Binding-site contacts:
Ligand atom O contacts residue PHE166 of chain 1.A at 4.3 Å.
Ligand atom C contacts residue GLN1552 of chain 1.A at 4.2 Å.
Ligand atom CA contacts residue PHE166 of chain 1.A at 3.8 Å (hydrophobic).
Ligand atom CB contacts residue GLN1552 of chain 1.A at 3.2 Å.
Ligand atom N contacts residue PHE166 of chain 1.A at 3.5 Å (h-bond).
Ligand atom C contacts residue PHE166 of chain 1.A at 3.7 Å (hydrophobic).
Ligand atom CA contacts residue GLN1552 of chain 1.A at 4.3 Å.
Ligand atom O contacts residue GLN1552 of chain 1.A at 4.5 Å.

Sequence of chain 1.A:
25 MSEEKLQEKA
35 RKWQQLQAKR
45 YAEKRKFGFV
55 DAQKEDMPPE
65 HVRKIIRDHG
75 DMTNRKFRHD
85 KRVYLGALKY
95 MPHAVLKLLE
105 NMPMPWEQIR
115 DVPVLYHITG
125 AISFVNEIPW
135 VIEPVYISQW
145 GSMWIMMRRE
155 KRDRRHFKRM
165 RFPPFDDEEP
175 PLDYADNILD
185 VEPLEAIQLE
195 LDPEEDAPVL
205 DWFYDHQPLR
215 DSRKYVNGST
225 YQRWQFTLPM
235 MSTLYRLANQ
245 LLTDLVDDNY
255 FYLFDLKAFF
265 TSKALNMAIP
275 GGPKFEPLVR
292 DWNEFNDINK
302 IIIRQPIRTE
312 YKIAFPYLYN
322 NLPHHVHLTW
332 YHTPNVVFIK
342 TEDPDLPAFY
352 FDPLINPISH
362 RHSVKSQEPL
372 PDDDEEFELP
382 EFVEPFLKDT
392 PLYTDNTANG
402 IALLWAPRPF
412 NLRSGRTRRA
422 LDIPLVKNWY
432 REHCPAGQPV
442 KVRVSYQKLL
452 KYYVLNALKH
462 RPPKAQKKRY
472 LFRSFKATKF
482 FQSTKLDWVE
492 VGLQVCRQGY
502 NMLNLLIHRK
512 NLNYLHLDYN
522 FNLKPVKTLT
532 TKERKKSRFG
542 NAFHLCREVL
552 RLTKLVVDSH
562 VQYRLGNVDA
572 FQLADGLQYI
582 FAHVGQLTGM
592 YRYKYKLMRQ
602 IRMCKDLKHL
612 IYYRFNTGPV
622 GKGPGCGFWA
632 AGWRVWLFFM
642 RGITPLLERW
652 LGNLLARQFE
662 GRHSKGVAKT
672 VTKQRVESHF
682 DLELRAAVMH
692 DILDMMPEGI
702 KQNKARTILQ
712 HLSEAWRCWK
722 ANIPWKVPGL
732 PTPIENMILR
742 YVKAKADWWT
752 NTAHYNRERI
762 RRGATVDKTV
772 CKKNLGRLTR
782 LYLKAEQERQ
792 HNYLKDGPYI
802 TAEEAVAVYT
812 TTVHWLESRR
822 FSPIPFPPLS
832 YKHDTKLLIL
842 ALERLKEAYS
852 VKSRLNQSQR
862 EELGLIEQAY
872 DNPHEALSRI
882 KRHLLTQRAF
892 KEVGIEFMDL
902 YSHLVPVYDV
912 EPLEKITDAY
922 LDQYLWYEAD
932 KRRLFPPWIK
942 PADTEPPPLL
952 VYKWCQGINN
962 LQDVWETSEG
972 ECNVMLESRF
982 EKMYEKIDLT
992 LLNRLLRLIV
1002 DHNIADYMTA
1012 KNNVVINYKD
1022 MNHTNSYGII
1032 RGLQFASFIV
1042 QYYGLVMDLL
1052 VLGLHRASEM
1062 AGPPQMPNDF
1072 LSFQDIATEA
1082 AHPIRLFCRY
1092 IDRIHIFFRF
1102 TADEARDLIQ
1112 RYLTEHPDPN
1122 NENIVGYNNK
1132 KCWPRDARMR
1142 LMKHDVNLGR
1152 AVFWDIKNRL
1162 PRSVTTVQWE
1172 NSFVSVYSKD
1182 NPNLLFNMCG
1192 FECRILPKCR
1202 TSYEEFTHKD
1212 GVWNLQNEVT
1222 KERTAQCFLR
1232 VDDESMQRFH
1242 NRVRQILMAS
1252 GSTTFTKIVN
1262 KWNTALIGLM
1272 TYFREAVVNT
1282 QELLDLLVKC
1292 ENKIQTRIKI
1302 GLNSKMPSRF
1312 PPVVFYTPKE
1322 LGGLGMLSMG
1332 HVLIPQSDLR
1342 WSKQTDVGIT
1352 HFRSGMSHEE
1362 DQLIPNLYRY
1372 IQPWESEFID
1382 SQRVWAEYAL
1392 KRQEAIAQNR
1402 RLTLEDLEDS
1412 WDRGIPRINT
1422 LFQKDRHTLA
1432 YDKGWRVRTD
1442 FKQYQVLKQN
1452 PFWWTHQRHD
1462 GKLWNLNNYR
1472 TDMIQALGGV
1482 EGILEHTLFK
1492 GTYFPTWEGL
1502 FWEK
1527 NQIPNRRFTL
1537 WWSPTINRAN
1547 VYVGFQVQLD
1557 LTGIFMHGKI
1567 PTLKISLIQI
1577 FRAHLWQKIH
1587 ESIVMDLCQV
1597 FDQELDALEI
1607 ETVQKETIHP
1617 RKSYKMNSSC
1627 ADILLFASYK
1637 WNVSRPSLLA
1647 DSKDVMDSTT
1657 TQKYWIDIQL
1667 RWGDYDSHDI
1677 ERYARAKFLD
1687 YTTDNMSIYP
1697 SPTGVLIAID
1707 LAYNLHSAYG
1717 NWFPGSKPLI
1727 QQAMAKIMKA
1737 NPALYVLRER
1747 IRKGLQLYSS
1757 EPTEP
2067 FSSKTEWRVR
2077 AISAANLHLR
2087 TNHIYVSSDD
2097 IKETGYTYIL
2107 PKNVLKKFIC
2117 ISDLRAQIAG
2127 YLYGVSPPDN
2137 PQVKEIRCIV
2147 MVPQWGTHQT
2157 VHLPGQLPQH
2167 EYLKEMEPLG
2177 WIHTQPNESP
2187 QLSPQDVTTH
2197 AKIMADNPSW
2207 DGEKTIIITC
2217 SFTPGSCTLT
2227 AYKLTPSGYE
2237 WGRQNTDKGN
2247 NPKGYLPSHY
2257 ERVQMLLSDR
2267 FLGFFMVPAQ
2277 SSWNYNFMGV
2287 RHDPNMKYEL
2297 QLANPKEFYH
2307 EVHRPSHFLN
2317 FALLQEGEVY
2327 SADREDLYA

The protein below binds the small molecule below.
Small molecule (SMILES): C[C@H](N)C(=O)O